A small-molecule ligand and the protein it binds are described below.
Small molecule (SMILES): OC[C@H]1O[C@@H](O[C@H]2[C@H](O)[C@@H](O)[C@H](O[C@H]3[C@H](O)[C@@H](O)[C@@H](O)O[C@@H]3CO)O[C@@H]2CO)[C@H](O)[C@@H](O)[C@@H]1O

Binding-site contacts:
Ligand atom O2 contacts residue ASN32 of chain 1.B at 3.0 Å (h-bond).
Ligand atom O3 contacts residue TRP186 of chain 1.B at 3.6 Å.
Ligand atom C1 contacts residue GLU239 of chain 1.B at 3.9 Å.
Ligand atom O2 contacts residue ARG68 of chain 1.B at 3.6 Å.
Ligand atom O6 contacts residue TRP34 of chain 1.B at 2.9 Å (h-bond).
Ligand atom C5 contacts residue GLU239 of chain 1.B at 3.8 Å.
Ligand atom O5 contacts residue GLU124 of chain 1.B at 3.8 Å.
Ligand atom O1 contacts residue CYS142 of chain 1.B at 3.0 Å (h-bond).
Ligand atom O6 contacts residue ARG68 of chain 1.B at 3.0 Å (salt-bridge).
Ligand atom C3 contacts residue TRP34 of chain 1.B at 3.8 Å (hydrophobic).
Ligand atom O4 contacts residue TRP126 of chain 1.B at 3.7 Å.
Ligand atom C2 contacts residue LYS81 of chain 1.B at 3.8 Å.
Ligand atom C6 contacts residue TYR73 of chain 1.B at 3.6 Å (hydrophobic).
Ligand atom O6 contacts residue GLU84 of chain 1.B at 3.2 Å (salt-bridge).
Ligand atom C6 contacts residue GLU84 of chain 1.B at 2.9 Å.
Ligand atom C1 contacts residue BGC2 of chain 1.F at 3.1 Å.
Ligand atom C1 contacts residue MET144 of chain 1.B at 3.9 Å (hydrophobic).
Ligand atom C2 contacts residue ARG68 of chain 1.B at 3.7 Å.
Ligand atom O2 contacts residue TYR188 of chain 1.B at 3.9 Å.
Ligand atom O6 contacts residue GLU239 of chain 1.B at 3.0 Å (salt-bridge).
Ligand atom C1 contacts residue TRP34 of chain 1.B at 3.8 Å (hydrophobic).
Ligand atom C6 contacts residue TRP34 of chain 1.B at 3.9 Å (hydrophobic).
Ligand atom O4 contacts residue TRP34 of chain 1.B at 3.6 Å.
Ligand atom C6 contacts residue TRP83 of chain 1.B at 3.8 Å (hydrophobic).
Ligand atom C5 contacts residue GLU124 of chain 1.B at 3.6 Å.
Ligand atom O3 contacts residue LYS81 of chain 1.B at 3.0 Å (salt-bridge).
Ligand atom O5 contacts residue GLU239 of chain 1.B at 2.9 Å (salt-bridge).
Ligand atom O2 contacts residue TRP186 of chain 1.B at 3.6 Å.
Ligand atom C1 contacts residue GLU124 of chain 1.B at 3.9 Å.
Ligand atom O6 contacts residue TRP186 of chain 1.B at 3.7 Å.
Ligand atom O2 contacts residue LYS81 of chain 1.B at 3.1 Å (salt-bridge).
Ligand atom C3 contacts residue TRP126 of chain 1.B at 3.8 Å (hydrophobic).
Ligand atom C6 contacts residue GLU239 of chain 1.B at 3.6 Å.
Ligand atom O5 contacts residue BGC2 of chain 1.F at 3.1 Å (h-bond).
Ligand atom O1 contacts residue GLU124 of chain 1.B at 2.8 Å (salt-bridge).
Ligand atom O1 contacts residue MET144 of chain 1.B at 3.5 Å (h-bond).
Ligand atom O6 contacts residue TYR73 of chain 1.B at 3.7 Å.
Ligand atom C5 contacts residue TRP34 of chain 1.B at 3.8 Å (hydrophobic).
Ligand atom C2 contacts residue BGC2 of chain 1.F at 3.3 Å.
Ligand atom O3 contacts residue ARG68 of chain 1.B at 3.0 Å (salt-bridge).

Sequence of chain 1.B:
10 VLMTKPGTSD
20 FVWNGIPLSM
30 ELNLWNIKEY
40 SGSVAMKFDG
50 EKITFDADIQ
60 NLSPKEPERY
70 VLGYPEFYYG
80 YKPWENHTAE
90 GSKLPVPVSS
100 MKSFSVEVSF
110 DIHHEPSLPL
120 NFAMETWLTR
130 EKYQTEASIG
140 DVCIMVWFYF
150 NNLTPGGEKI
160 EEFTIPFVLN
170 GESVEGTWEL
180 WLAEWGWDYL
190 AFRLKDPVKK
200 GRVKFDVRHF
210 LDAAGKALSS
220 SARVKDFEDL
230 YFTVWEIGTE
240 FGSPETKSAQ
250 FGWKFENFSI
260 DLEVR